Sequence of chain 1.D:
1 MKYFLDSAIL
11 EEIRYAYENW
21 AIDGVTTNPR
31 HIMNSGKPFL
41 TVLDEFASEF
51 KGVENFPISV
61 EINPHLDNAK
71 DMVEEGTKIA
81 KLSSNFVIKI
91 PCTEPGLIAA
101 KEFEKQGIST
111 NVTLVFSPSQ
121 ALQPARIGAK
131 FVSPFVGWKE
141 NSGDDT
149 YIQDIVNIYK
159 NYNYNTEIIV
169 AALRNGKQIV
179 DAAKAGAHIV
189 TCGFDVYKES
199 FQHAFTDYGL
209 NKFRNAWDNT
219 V

This protein binds this small molecule.
Small molecule (SMILES): O=S(=O)(O)C[C@H](O)[C@@H](O)[C@@H](O)CCO

Binding-site contacts:
Ligand atom S13 contacts residue ARG30 of chain 1.E at 3.5 Å (salt-bridge).
Ligand atom O1 contacts residue THR27 of chain 1.E at 3.8 Å.
Ligand atom O8 contacts residue LYS89 of chain 1.E at 2.7 Å (salt-bridge).
Ligand atom O7 contacts residue ALA170 of chain 1.E at 3.3 Å (h-bond).
Ligand atom O1 contacts residue LYS89 of chain 1.E at 3.0 Å (salt-bridge).
Ligand atom O15 contacts residue ARG30 of chain 1.E at 3.1 Å (salt-bridge).
Ligand atom O6 contacts residue PHE135 of chain 1.E at 3.4 Å.
Ligand atom C5 contacts residue LYS89 of chain 1.E at 2.2 Å.
Ligand atom C12 contacts residue ASP6 of chain 1.E at 3.0 Å.
Ligand atom O1 contacts residue ASP6 of chain 1.E at 2.5 Å (salt-bridge).
Ligand atom O14 contacts residue HIS31 of chain 1.E at 3.8 Å.
Ligand atom C1 contacts residue ASP6 of chain 1.E at 3.7 Å.
Ligand atom O1 contacts residue ASN28 of chain 1.E at 3.7 Å.
Ligand atom C2 contacts residue PHE135 of chain 1.E at 3.5 Å (hydrophobic).
Ligand atom O2 contacts residue ARG172 of chain 1.E at 2.6 Å (salt-bridge).
Ligand atom C4 contacts residue LYS89 of chain 1.E at 1.3 Å.
Ligand atom C12 contacts residue ASN28 of chain 1.E at 3.6 Å.
Ligand atom O15 contacts residue ARG172 of chain 1.E at 3.0 Å (salt-bridge).
Ligand atom O7 contacts residue THR189 of chain 1.E at 3.8 Å.
Ligand atom S13 contacts residue ARG172 of chain 1.E at 3.3 Å (salt-bridge).
Ligand atom O1 contacts residue THR26 of chain 1.E at 3.1 Å (h-bond).
Ligand atom O8 contacts residue ASN111 of chain 1.E at 3.0 Å (h-bond).
Ligand atom C2 contacts residue ASN28 of chain 1.E at 3.2 Å.
Ligand atom C5 contacts residue THR113 of chain 1.E at 3.3 Å.
Ligand atom O14 contacts residue ARG30 of chain 1.E at 3.0 Å (salt-bridge).
Ligand atom S13 contacts residue ASN28 of chain 1.E at 3.9 Å.
Ligand atom O6 contacts residue PHE211 of chain 1.D at 3.7 Å.
Ligand atom O8 contacts residue SER133 of chain 1.E at 2.7 Å (h-bond).
Ligand atom C3 contacts residue ASN28 of chain 1.E at 3.6 Å.
Ligand atom C1 contacts residue LYS89 of chain 1.E at 2.5 Å.
Ligand atom C12 contacts residue HIS31 of chain 1.E at 3.7 Å.
Ligand atom C5 contacts residue SER133 of chain 1.E at 3.5 Å.
Ligand atom O7 contacts residue ASP6 of chain 1.E at 2.5 Å (salt-bridge).
Ligand atom O2 contacts residue TRP138 of chain 1.E at 3.2 Å (h-bond).
Ligand atom O7 contacts residue ALA169 of chain 1.E at 3.5 Å.
Ligand atom O14 contacts residue ASN28 of chain 1.E at 2.9 Å (h-bond).
Ligand atom O1 contacts residue HIS31 of chain 1.E at 3.9 Å.
Ligand atom C1 contacts residue ASN28 of chain 1.E at 3.4 Å.
Ligand atom O6 contacts residue ASN28 of chain 1.E at 2.4 Å (h-bond).
Ligand atom C3 contacts residue ASP6 of chain 1.E at 3.2 Å.

Sequence of chain 1.E:
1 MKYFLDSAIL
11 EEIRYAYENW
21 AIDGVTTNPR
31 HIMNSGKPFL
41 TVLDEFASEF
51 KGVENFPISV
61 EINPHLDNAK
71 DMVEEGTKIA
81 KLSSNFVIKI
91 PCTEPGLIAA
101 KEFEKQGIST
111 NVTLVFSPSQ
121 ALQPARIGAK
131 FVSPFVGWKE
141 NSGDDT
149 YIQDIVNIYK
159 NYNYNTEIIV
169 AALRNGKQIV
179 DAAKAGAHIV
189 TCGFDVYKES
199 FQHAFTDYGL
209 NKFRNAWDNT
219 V